This protein binds this small molecule.
Small molecule (SMILES): CC(=O)NCc1onc(C)c1-c1ccc(C)c(S(=O)(=O)NC2CCCC2)c1

Sequence of chain 1.B:
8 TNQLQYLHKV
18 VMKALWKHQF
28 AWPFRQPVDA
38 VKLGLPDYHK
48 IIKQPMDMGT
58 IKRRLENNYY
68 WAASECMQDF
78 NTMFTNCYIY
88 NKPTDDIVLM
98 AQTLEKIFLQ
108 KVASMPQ

Binding-site contacts:
Ligand atom C25 contacts residue PRO30 of chain 1.B at 3.8 Å (hydrophobic).
Ligand atom C23 contacts residue PRO30 of chain 1.B at 3.8 Å (hydrophobic).
Ligand atom C18 contacts residue VAL35 of chain 1.B at 3.7 Å (hydrophobic).
Ligand atom O19 contacts residue CYS84 of chain 1.B at 3.9 Å.
Ligand atom C11 contacts residue LEU40 of chain 1.B at 3.9 Å (hydrophobic).
Ligand atom C18 contacts residue ILE94 of chain 1.B at 3.8 Å (hydrophobic).
Ligand atom O19 contacts residue VAL35 of chain 1.B at 3.8 Å.
Ligand atom N24 contacts residue VAL35 of chain 1.B at 3.7 Å.
Ligand atom O19 contacts residue ASN88 of chain 1.B at 3.8 Å.
Ligand atom C27 contacts residue GLN33 of chain 1.B at 3.6 Å.
Ligand atom O26 contacts residue PHE31 of chain 1.B at 3.4 Å.
Ligand atom C27 contacts residue MET53 of chain 1.B at 3.8 Å (hydrophobic).
Ligand atom C05 contacts residue LEU40 of chain 1.B at 3.7 Å (hydrophobic).
Ligand atom C27 contacts residue PHE31 of chain 1.B at 3.8 Å (hydrophobic).
Ligand atom C17 contacts residue ILE94 of chain 1.B at 3.9 Å (hydrophobic).
Ligand atom N20 contacts residue VAL35 of chain 1.B at 3.8 Å.
Ligand atom C16 contacts residue TRP29 of chain 1.B at 3.8 Å (hydrophobic).
Ligand atom C17 contacts residue TRP29 of chain 1.B at 3.9 Å (hydrophobic).
Ligand atom N24 contacts residue PHE31 of chain 1.B at 3.6 Å.
Ligand atom C27 contacts residue PRO30 of chain 1.B at 3.7 Å (hydrophobic).
Ligand atom C25 contacts residue PHE31 of chain 1.B at 3.5 Å (hydrophobic).
Ligand atom C21 contacts residue VAL35 of chain 1.B at 3.8 Å (hydrophobic).
Ligand atom C04 contacts residue PRO30 of chain 1.B at 3.8 Å (hydrophobic).
Ligand atom C21 contacts residue ASN88 of chain 1.B at 3.8 Å.
Ligand atom C17 contacts residue PRO30 of chain 1.B at 3.9 Å (hydrophobic).
Ligand atom N24 contacts residue PRO30 of chain 1.B at 3.0 Å (h-bond).
Ligand atom C07 contacts residue VAL35 of chain 1.B at 3.7 Å (hydrophobic).
Ligand atom C27 contacts residue ASP54 of chain 1.B at 3.8 Å.
Ligand atom C23 contacts residue ILE94 of chain 1.B at 3.7 Å (hydrophobic).
Ligand atom C25 contacts residue VAL35 of chain 1.B at 3.6 Å (hydrophobic).
Ligand atom C22 contacts residue LEU42 of chain 1.B at 3.8 Å (hydrophobic).
Ligand atom O09 contacts residue LEU40 of chain 1.B at 3.5 Å.
Ligand atom N20 contacts residue ASN88 of chain 1.B at 3.1 Å (h-bond).
Ligand atom C06 contacts residue LEU40 of chain 1.B at 3.8 Å (hydrophobic).
Ligand atom C16 contacts residue MET97 of chain 1.B at 3.8 Å (hydrophobic).
Ligand atom C22 contacts residue ASN88 of chain 1.B at 3.6 Å.
Ligand atom C03 contacts residue PRO30 of chain 1.B at 3.8 Å (hydrophobic).
Ligand atom C23 contacts residue PHE31 of chain 1.B at 3.5 Å (hydrophobic).
Ligand atom C04 contacts residue LEU40 of chain 1.B at 3.9 Å (hydrophobic).
Ligand atom C27 contacts residue VAL35 of chain 1.B at 3.8 Å (hydrophobic).